This small molecule binds to this protein.
Small molecule (SMILES): CC(=O)N[C@@H]1[C@@H](O)[C@H](O)[C@@H](CO)O[C@H]1O

Binding-site contacts:
Ligand atom O5 contacts residue ASN328 of chain 1.B at 2.4 Å (h-bond).
Ligand atom O6 contacts residue GLN577 of chain 1.B at 4.1 Å.
Ligand atom O7 contacts residue ASN328 of chain 1.B at 4.0 Å.
Ligand atom C7 contacts residue ASN328 of chain 1.B at 3.0 Å.
Ligand atom C4 contacts residue ASN328 of chain 1.B at 4.3 Å.
Ligand atom C8 contacts residue ASN328 of chain 1.B at 3.3 Å.
Ligand atom C1 contacts residue ASN328 of chain 1.B at 1.5 Å.
Ligand atom N2 contacts residue ASN328 of chain 1.B at 2.3 Å (h-bond).
Ligand atom C5 contacts residue GLN577 of chain 1.B at 4.3 Å.
Ligand atom C3 contacts residue ASN328 of chain 1.B at 3.9 Å.
Ligand atom C5 contacts residue ASN328 of chain 1.B at 3.7 Å.
Ligand atom C2 contacts residue ASN328 of chain 1.B at 2.6 Å.

Sequence of chain 1.B:
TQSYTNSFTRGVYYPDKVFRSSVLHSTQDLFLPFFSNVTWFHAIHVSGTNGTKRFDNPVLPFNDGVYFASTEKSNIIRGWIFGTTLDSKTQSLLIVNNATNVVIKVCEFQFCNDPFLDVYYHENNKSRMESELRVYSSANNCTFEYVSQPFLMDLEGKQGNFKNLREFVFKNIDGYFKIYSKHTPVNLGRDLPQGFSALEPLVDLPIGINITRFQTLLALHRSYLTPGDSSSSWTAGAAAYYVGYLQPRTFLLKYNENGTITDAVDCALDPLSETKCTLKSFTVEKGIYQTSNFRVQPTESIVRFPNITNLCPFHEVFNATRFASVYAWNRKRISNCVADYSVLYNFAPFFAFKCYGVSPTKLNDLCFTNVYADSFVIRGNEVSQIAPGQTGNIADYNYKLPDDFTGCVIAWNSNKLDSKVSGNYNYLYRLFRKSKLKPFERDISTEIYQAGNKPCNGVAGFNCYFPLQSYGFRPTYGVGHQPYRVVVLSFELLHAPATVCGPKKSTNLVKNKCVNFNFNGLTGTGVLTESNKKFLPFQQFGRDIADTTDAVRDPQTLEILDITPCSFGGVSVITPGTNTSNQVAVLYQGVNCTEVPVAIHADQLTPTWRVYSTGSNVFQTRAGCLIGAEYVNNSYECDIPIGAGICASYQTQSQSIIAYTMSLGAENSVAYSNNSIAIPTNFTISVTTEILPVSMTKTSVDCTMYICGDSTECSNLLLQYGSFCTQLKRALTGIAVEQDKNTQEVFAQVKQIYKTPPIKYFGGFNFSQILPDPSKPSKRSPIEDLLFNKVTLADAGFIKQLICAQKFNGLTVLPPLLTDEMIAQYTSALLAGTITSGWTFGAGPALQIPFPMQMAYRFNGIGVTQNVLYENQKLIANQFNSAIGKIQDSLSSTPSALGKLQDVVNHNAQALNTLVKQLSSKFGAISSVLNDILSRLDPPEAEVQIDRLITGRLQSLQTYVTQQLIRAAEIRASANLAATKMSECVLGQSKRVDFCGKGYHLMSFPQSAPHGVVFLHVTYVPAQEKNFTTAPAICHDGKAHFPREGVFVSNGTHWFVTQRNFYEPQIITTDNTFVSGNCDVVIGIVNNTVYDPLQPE